Binding-site contacts:
Ligand atom C04 contacts residue SER1 of chain 1.B at 3.8 Å.
Ligand atom N09 contacts residue HIS172 of chain 1.A at 4.2 Å.
Ligand atom N08 contacts residue PHE140 of chain 1.A at 3.5 Å (h-bond).
Ligand atom N09 contacts residue PHE140 of chain 1.A at 3.6 Å.
Ligand atom C02 contacts residue LEU141 of chain 1.A at 3.7 Å (hydrophobic).
Ligand atom C04 contacts residue GLU166 of chain 1.A at 3.6 Å.
Ligand atom N09 contacts residue GLU166 of chain 1.A at 3.8 Å.
Ligand atom C01 contacts residue SER144 of chain 1.A at 4.4 Å.
Ligand atom C03 contacts residue PHE140 of chain 1.A at 4.3 Å (hydrophobic).
Ligand atom C01 contacts residue LEU141 of chain 1.A at 3.7 Å (hydrophobic).
Ligand atom C10 contacts residue GLU166 of chain 1.A at 4.3 Å.
Ligand atom C01 contacts residue ASN142 of chain 1.A at 4.2 Å.
Ligand atom C10 contacts residue CYS145 of chain 1.A at 4.0 Å (hydrophobic).
Ligand atom N08 contacts residue LEU141 of chain 1.A at 4.0 Å.
Ligand atom N08 contacts residue HIS163 of chain 1.A at 4.1 Å.
Ligand atom C02 contacts residue GLU166 of chain 1.A at 4.3 Å.
Ligand atom C10 contacts residue LEU141 of chain 1.A at 4.1 Å (hydrophobic).
Ligand atom C03 contacts residue ASN142 of chain 1.A at 3.3 Å.
Ligand atom C03 contacts residue LEU141 of chain 1.A at 3.6 Å (hydrophobic).
Ligand atom C10 contacts residue SER144 of chain 1.A at 3.9 Å.
Ligand atom O07 contacts residue ASN142 of chain 1.A at 2.3 Å (h-bond).
Ligand atom C10 contacts residue MET165 of chain 1.A at 4.4 Å (hydrophobic).
Ligand atom C04 contacts residue PHE140 of chain 1.A at 4.1 Å (hydrophobic).
Ligand atom C02 contacts residue PHE140 of chain 1.A at 4.2 Å (hydrophobic).
Ligand atom C04 contacts residue ASN142 of chain 1.A at 4.4 Å.
Ligand atom N09 contacts residue SER144 of chain 1.A at 3.8 Å.
Ligand atom N08 contacts residue GLU166 of chain 1.A at 3.5 Å (salt-bridge).
Ligand atom C10 contacts residue HIS163 of chain 1.A at 3.4 Å.
Ligand atom N08 contacts residue HIS172 of chain 1.A at 4.3 Å.
Ligand atom N09 contacts residue MET165 of chain 1.A at 4.3 Å.
Ligand atom N09 contacts residue HIS163 of chain 1.A at 2.9 Å (h-bond).
Ligand atom N08 contacts residue SER144 of chain 1.A at 4.4 Å.
Ligand atom C02 contacts residue ASN142 of chain 1.A at 3.9 Å.
Ligand atom N09 contacts residue LEU141 of chain 1.A at 4.2 Å.
Ligand atom O07 contacts residue LEU141 of chain 1.A at 4.4 Å.

Sequence of chain 1.B:
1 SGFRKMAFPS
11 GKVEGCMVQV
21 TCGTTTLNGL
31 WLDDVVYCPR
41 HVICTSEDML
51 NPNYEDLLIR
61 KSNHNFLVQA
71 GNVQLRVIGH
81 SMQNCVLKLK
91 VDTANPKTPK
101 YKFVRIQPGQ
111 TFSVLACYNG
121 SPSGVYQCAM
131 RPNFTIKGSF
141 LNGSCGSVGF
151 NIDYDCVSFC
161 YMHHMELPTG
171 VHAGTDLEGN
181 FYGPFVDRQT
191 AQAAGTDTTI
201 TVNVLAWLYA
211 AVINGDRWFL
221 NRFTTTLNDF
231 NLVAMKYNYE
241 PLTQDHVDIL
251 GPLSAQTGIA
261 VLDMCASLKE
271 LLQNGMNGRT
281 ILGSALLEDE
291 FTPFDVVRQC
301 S

A protein and the small-molecule ligand that binds it are described below.
Small molecule (SMILES): C[C@H](O)c1ccn[nH]1

Sequence of chain 1.A:
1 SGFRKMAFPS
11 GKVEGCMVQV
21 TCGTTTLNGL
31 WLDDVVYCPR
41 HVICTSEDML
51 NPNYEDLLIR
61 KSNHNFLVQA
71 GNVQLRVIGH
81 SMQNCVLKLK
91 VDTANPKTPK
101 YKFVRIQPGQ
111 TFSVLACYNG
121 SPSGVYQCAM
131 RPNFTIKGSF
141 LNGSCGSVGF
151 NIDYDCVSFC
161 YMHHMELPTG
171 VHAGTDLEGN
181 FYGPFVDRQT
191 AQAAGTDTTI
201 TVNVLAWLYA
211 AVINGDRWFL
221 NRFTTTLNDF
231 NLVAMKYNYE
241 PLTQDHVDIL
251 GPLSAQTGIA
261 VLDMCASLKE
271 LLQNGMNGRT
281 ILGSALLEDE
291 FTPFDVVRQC